A protein and the small-molecule ligand that binds it are described below.
Small molecule (SMILES): CC(=O)N[C@@H]1CCc2ccc(Oc3cnc4[nH]cc(C(=O)N[C@@H](C)C5CC5)c4n3)cc21

Binding-site contacts:
Ligand atom C30 contacts residue CYS97 of chain 1.D at 3.9 Å (hydrophobic).
Ligand atom C27 contacts residue ASP100 of chain 1.D at 3.7 Å.
Ligand atom C7 contacts residue LEU144 of chain 1.D at 3.7 Å (hydrophobic).
Ligand atom C8 contacts residue ALA41 of chain 1.D at 3.7 Å (hydrophobic).
Ligand atom C12 contacts residue LEU93 of chain 1.D at 3.3 Å (hydrophobic).
Ligand atom N14 contacts residue LEU144 of chain 1.D at 3.8 Å.
Ligand atom C8 contacts residue LEU144 of chain 1.D at 3.8 Å (hydrophobic).
Ligand atom C15 contacts residue LEU144 of chain 1.D at 3.6 Å (hydrophobic).
Ligand atom C33 contacts residue ASN142 of chain 1.D at 3.3 Å.
Ligand atom N11 contacts residue TYR92 of chain 1.D at 3.5 Å.
Ligand atom C10 contacts residue ALA41 of chain 1.D at 3.5 Å (hydrophobic).
Ligand atom C12 contacts residue TYR92 of chain 1.D at 3.5 Å (hydrophobic).
Ligand atom N9 contacts residue ALA41 of chain 1.D at 3.2 Å.
Ligand atom C1 contacts residue LYS18 of chain 1.D at 3.5 Å.
Ligand atom O6 contacts residue VAL24 of chain 1.D at 3.5 Å.
Ligand atom O6 contacts residue MET90 of chain 1.D at 3.8 Å.
Ligand atom C24 contacts residue LEU16 of chain 1.D at 3.7 Å (hydrophobic).
Ligand atom N11 contacts residue LEU93 of chain 1.D at 3.3 Å (h-bond).
Ligand atom C26 contacts residue LEU16 of chain 1.D at 3.8 Å (hydrophobic).
Ligand atom O16 contacts residue GLY96 of chain 1.D at 3.8 Å.
Ligand atom C24 contacts residue GLN15 of chain 1.D at 3.9 Å.
Ligand atom C20 contacts residue LEU16 of chain 1.D at 3.6 Å (hydrophobic).
Ligand atom N22 contacts residue LEU16 of chain 1.D at 2.7 Å (h-bond).
Ligand atom C10 contacts residue GLU91 of chain 1.D at 3.8 Å.
Ligand atom C1 contacts residue GLY19 of chain 1.D at 3.8 Å.
Ligand atom O16 contacts residue LEU16 of chain 1.D at 3.9 Å.
Ligand atom C30 contacts residue LEU144 of chain 1.D at 3.8 Å (hydrophobic).
Ligand atom C17 contacts residue GLY96 of chain 1.D at 3.8 Å.
Ligand atom C1 contacts residue GLY17 of chain 1.D at 3.6 Å.
Ligand atom C10 contacts residue LEU144 of chain 1.D at 3.5 Å (hydrophobic).
Ligand atom N9 contacts residue GLU91 of chain 1.D at 3.0 Å (salt-bridge).
Ligand atom C19 contacts residue LEU16 of chain 1.D at 3.6 Å (hydrophobic).
Ligand atom C33 contacts residue ARG141 of chain 1.D at 3.9 Å.
Ligand atom C33 contacts residue ASP155 of chain 1.D at 3.8 Å.
Ligand atom N9 contacts residue LEU144 of chain 1.D at 3.6 Å.
Ligand atom C29 contacts residue CYS97 of chain 1.D at 3.7 Å (hydrophobic).
Ligand atom C23 contacts residue LEU16 of chain 1.D at 3.6 Å (hydrophobic).
Ligand atom C18 contacts residue LEU16 of chain 1.D at 3.8 Å (hydrophobic).
Ligand atom C5 contacts residue VAL24 of chain 1.D at 3.9 Å (hydrophobic).
Ligand atom C32 contacts residue ASP155 of chain 1.D at 3.8 Å.

Sequence of chain 1.D:
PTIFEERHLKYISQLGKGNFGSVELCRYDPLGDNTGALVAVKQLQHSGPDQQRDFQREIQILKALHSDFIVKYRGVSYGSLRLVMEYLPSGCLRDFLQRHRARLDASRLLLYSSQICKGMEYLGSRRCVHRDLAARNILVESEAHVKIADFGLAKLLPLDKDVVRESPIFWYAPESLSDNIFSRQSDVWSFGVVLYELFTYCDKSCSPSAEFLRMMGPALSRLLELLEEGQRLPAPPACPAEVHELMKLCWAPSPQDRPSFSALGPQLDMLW